Sequence of chain 1.C:
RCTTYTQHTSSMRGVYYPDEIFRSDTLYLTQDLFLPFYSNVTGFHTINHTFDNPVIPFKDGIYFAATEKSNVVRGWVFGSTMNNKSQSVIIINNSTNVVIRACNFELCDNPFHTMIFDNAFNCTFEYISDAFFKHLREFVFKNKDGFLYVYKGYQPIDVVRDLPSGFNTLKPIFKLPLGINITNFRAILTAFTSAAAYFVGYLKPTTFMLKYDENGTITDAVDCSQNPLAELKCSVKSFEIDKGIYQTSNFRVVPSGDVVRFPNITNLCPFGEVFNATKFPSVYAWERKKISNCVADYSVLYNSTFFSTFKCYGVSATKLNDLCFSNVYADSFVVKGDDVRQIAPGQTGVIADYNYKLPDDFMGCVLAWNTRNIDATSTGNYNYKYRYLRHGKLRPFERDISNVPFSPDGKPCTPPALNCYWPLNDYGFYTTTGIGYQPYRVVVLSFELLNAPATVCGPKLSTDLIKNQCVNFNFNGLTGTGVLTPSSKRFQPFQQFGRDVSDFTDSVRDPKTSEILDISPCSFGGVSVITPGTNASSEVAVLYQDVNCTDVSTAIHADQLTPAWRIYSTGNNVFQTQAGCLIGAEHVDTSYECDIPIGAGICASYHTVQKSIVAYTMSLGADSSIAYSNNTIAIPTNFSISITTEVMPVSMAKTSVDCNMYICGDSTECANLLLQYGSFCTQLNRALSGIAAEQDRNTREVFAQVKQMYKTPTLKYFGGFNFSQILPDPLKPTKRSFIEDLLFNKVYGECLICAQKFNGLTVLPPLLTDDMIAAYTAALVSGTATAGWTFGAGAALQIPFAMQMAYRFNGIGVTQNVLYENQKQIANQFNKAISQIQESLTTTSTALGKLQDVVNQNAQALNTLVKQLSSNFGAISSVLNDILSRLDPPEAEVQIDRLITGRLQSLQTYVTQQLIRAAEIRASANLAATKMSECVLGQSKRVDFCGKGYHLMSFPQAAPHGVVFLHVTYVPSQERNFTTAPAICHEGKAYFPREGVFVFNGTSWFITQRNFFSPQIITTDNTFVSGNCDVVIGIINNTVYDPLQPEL

Binding-site contacts:
Ligand atom O5 contacts residue ASN1135 of chain 1.C at 2.4 Å (h-bond).
Ligand atom C8 contacts residue ILE1133 of chain 1.C at 3.8 Å (hydrophobic).
Ligand atom C7 contacts residue ASN1135 of chain 1.C at 3.4 Å.
Ligand atom C4 contacts residue ASN1135 of chain 1.C at 4.2 Å.
Ligand atom C2 contacts residue ASN1135 of chain 1.C at 2.4 Å.
Ligand atom C8 contacts residue ILE1134 of chain 1.C at 4.0 Å (hydrophobic).
Ligand atom C8 contacts residue ASN1135 of chain 1.C at 3.9 Å.
Ligand atom C5 contacts residue ASN1135 of chain 1.C at 3.7 Å.
Ligand atom O7 contacts residue ASN1135 of chain 1.C at 3.6 Å (h-bond).
Ligand atom C3 contacts residue ASN1135 of chain 1.C at 3.6 Å.
Ligand atom C1 contacts residue ASN1135 of chain 1.C at 1.4 Å.
Ligand atom N2 contacts residue ASN1135 of chain 1.C at 2.8 Å (h-bond).

This protein binds this small molecule.
Small molecule (SMILES): CC(=O)N[C@H]1[C@H](O[C@H]2[C@H](O)[C@@H](NC(C)=O)CO[C@@H]2CO)O[C@H](CO)[C@@H](O[C@@H]2O[C@H](CO)[C@@H](O)[C@H](O)[C@@H]2O)[C@@H]1O